The small molecule below binds the protein below.
Small molecule (SMILES): CC[C@H](C)[C@H](NC(=O)[C@@H](NC(=O)[C@H](CCC(N)=O)NC(=O)[C@H](Cc1ccccc1)NC(=O)[C@H](CO)NC(=O)[C@@H](N)CC(=O)O)C(C)C)C(=O)N[C@@H](CCCCN)C(=O)N[C@@H](CC(N)=O)C(=O)N[C@@H](CO)C(=O)N1CCC[C@H]1C(=O)N[C@@H](CC(C)C)C(=O)N[C@@H](CO)C(=O)N[C@@H](CCC(=O)O)C(=O)N[C@@H](CC1=c2ccccc2=NC1)C(=O)N[C@@H](CC(C)C)C(=O)N[C@H](C=O)[C@@H](C)CC

Sequence of chain 1.A:
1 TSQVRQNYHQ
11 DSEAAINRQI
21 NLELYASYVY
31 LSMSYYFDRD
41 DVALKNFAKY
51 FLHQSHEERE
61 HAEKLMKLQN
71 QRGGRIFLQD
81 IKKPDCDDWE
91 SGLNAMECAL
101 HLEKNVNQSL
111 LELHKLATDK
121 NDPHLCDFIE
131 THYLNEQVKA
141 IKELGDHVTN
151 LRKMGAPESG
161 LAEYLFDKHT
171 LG

Binding-site contacts:
Ligand atom CD2 contacts residue ALA15 of chain 1.A at 3.5 Å (hydrophobic).
Ligand atom CB contacts residue TYR25 of chain 1.A at 3.4 Å (hydrophobic).
Ligand atom CE2 contacts residue ARG18 of chain 1.A at 3.5 Å.
Ligand atom O contacts residue ASN17 of chain 1.A at 2.6 Å (h-bond).
Ligand atom O contacts residue ARG18 of chain 1.A at 3.3 Å (salt-bridge).
Ligand atom O contacts residue ARG18 of chain 1.A at 3.3 Å.
Ligand atom C contacts residue ASP85 of chain 1.A at 3.5 Å.
Ligand atom CZ contacts residue ASN105 of chain 1.A at 3.6 Å.
Ligand atom NZ contacts residue GLN108 of chain 1.A at 3.3 Å.
Ligand atom CG1 contacts residue PHE77 of chain 1.A at 3.6 Å (hydrophobic).
Ligand atom O contacts residue PHE77 of chain 1.A at 3.5 Å.
Ligand atom N contacts residue ASP85 of chain 1.A at 2.6 Å (salt-bridge).
Ligand atom CE contacts residue GLU112 of chain 1.A at 3.1 Å.
Ligand atom CB contacts residue ASP85 of chain 1.A at 3.3 Å.
Ligand atom CZ contacts residue VAL106 of chain 1.A at 3.7 Å (hydrophobic).
Ligand atom CD1 contacts residue ILE76 of chain 1.A at 3.3 Å (hydrophobic).
Ligand atom CE1 contacts residue ASN105 of chain 1.A at 3.4 Å.
Ligand atom CD2 contacts residue ALA14 of chain 1.A at 3.6 Å (hydrophobic).
Ligand atom CG2 contacts residue ASN21 of chain 1.A at 3.6 Å.
Ligand atom OG contacts residue LYS82 of chain 1.A at 3.3 Å.
Ligand atom CZ contacts residue LEU22 of chain 1.A at 3.6 Å (hydrophobic).
Ligand atom CA contacts residue ASP85 of chain 1.A at 3.6 Å.
Ligand atom CG2 contacts residue LEU22 of chain 1.A at 3.5 Å (hydrophobic).
Ligand atom C contacts residue ARG18 of chain 1.A at 3.7 Å.
Ligand atom CB contacts residue ASP85 of chain 1.A at 3.5 Å.
Ligand atom OE1 contacts residue ASN105 of chain 1.A at 2.8 Å (h-bond).
Ligand atom O contacts residue ALA14 of chain 1.A at 3.3 Å.
Ligand atom CH2 contacts residue ASN21 of chain 1.A at 3.2 Å.
Ligand atom NE1 contacts residue ARG18 of chain 1.A at 3.3 Å.
Ligand atom CE3 contacts residue ASN17 of chain 1.A at 3.7 Å.
Ligand atom CD1 contacts residue ARG75 of chain 1.A at 3.6 Å.
Ligand atom O contacts residue GLN79 of chain 1.A at 3.4 Å (h-bond).
Ligand atom O contacts residue ARG18 of chain 1.A at 2.4 Å (salt-bridge).
Ligand atom CB contacts residue ALA14 of chain 1.A at 3.4 Å (hydrophobic).
Ligand atom CA contacts residue ASP85 of chain 1.A at 3.4 Å.
Ligand atom OG contacts residue TYR25 of chain 1.A at 3.4 Å.
Ligand atom N contacts residue ASP85 of chain 1.A at 3.0 Å (salt-bridge).
Ligand atom CG1 contacts residue LYS82 of chain 1.A at 3.6 Å.
Ligand atom O contacts residue PHE77 of chain 1.A at 3.4 Å.
Ligand atom CZ3 contacts residue GLN79 of chain 1.A at 3.5 Å.